A protein and the small-molecule ligand that binds it are described below.
Small molecule (SMILES): CC1(N)CCN(c2cnc(-c3cccc(Cl)c3Cl)c(N)n2)CC1

Sequence of chain 1.B:
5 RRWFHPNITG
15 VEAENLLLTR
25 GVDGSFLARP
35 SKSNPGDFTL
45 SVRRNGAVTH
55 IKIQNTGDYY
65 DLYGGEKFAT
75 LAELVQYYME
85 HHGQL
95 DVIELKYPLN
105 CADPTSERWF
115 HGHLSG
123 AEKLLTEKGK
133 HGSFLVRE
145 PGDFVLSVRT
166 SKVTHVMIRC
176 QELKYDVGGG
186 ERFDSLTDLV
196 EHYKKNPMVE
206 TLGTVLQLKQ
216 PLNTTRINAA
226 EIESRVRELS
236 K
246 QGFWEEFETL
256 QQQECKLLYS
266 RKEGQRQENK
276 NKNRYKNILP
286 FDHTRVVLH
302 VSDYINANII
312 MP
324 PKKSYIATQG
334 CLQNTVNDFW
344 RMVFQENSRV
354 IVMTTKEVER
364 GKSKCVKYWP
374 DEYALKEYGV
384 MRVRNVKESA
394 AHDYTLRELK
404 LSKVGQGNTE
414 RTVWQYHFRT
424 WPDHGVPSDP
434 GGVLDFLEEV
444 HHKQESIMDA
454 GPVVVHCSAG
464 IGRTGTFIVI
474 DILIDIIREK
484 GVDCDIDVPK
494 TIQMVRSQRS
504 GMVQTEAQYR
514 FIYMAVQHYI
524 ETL

Binding-site contacts:
Ligand atom C11 contacts residue THR254 of chain 1.B at 3.3 Å.
Ligand atom C1 contacts residue ARG112 of chain 1.B at 3.9 Å.
Ligand atom CL2 contacts residue LEU255 of chain 1.B at 3.8 Å.
Ligand atom C13 contacts residue ARG112 of chain 1.B at 3.4 Å.
Ligand atom C12 contacts residue PHE114 of chain 1.B at 3.3 Å (hydrophobic).
Ligand atom N7 contacts residue PRO492 of chain 1.B at 3.6 Å.
Ligand atom N22 contacts residue GLU250 of chain 1.B at 3.6 Å (salt-bridge).
Ligand atom C3 contacts residue ARG112 of chain 1.B at 3.9 Å.
Ligand atom C4 contacts residue THR254 of chain 1.B at 3.7 Å.
Ligand atom C19 contacts residue PRO492 of chain 1.B at 3.6 Å (hydrophobic).
Ligand atom C4 contacts residue THR220 of chain 1.B at 3.8 Å.
Ligand atom N22 contacts residue PHE114 of chain 1.B at 2.9 Å (h-bond).
Ligand atom C6 contacts residue THR254 of chain 1.B at 3.7 Å.
Ligand atom N7 contacts residue GLU251 of chain 1.B at 2.9 Å (salt-bridge).
Ligand atom C14 contacts residue ARG112 of chain 1.B at 3.6 Å.
Ligand atom C18 contacts residue LYS493 of chain 1.B at 3.5 Å.
Ligand atom N22 contacts residue THR109 of chain 1.B at 2.8 Å (h-bond).
Ligand atom CL2 contacts residue GLN258 of chain 1.B at 3.6 Å.
Ligand atom CL1 contacts residue THR254 of chain 1.B at 3.3 Å.
Ligand atom CL2 contacts residue GLN496 of chain 1.B at 3.6 Å.
Ligand atom C23 contacts residue GLU250 of chain 1.B at 3.5 Å.
Ligand atom C13 contacts residue PHE114 of chain 1.B at 3.2 Å (hydrophobic).
Ligand atom CL1 contacts residue GLN258 of chain 1.B at 3.6 Å.
Ligand atom N5 contacts residue GLU251 of chain 1.B at 3.6 Å.
Ligand atom C19 contacts residue THR220 of chain 1.B at 3.3 Å.
Ligand atom CL1 contacts residue ARG112 of chain 1.B at 3.3 Å.
Ligand atom C13 contacts residue GLU111 of chain 1.B at 3.5 Å.
Ligand atom C11 contacts residue GLU250 of chain 1.B at 3.7 Å.
Ligand atom CL1 contacts residue LEU255 of chain 1.B at 3.5 Å.
Ligand atom N7 contacts residue LEU255 of chain 1.B at 3.7 Å.
Ligand atom C14 contacts residue THR219 of chain 1.B at 3.5 Å.
Ligand atom C17 contacts residue PRO492 of chain 1.B at 3.8 Å (hydrophobic).
Ligand atom N5 contacts residue THR220 of chain 1.B at 3.8 Å.
Ligand atom C23 contacts residue PHE114 of chain 1.B at 3.2 Å (hydrophobic).
Ligand atom C17 contacts residue LYS493 of chain 1.B at 3.7 Å.
Ligand atom C12 contacts residue GLU111 of chain 1.B at 3.8 Å.
Ligand atom N22 contacts residue GLU111 of chain 1.B at 3.0 Å (salt-bridge).
Ligand atom C6 contacts residue THR220 of chain 1.B at 3.8 Å.
Ligand atom N2 contacts residue ARG112 of chain 1.B at 3.4 Å.
Ligand atom N5 contacts residue THR254 of chain 1.B at 3.4 Å.